Sequence of chain 52.F:
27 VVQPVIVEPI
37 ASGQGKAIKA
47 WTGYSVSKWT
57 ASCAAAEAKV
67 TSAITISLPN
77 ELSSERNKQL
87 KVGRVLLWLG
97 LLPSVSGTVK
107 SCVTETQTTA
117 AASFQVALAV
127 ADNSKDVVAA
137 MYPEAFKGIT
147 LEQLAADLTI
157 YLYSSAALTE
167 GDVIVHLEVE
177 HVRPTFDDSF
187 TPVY

Sequence of chain 18.E:
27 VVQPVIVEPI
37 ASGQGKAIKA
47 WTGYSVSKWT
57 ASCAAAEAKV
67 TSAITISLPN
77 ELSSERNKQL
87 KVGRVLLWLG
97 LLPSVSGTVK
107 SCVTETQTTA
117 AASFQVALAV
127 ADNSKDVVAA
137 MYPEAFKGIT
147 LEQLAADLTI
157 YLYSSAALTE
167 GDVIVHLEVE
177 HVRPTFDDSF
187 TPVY

Binding-site contacts:
Ligand atom C6 contacts residue TRP47 of chain 18.E at 3.9 Å (hydrophobic).
Ligand atom C8 contacts residue TRP47 of chain 18.E at 4.0 Å (hydrophobic).
Ligand atom N9 contacts residue LYS143 of chain 18.E at 3.8 Å.
Ligand atom N1 contacts residue TRP47 of chain 18.E at 3.8 Å.
Ligand atom N6 contacts residue TRP47 of chain 18.E at 4.2 Å.
Ligand atom O4' contacts residue TRP47 of chain 18.E at 4.0 Å.
Ligand atom C5 contacts residue TRP47 of chain 18.E at 4.0 Å (hydrophobic).
Ligand atom C2' contacts residue LYS143 of chain 18.E at 4.5 Å.
Ligand atom OP1 contacts residue LYS45 of chain 52.F at 4.3 Å.
Ligand atom C1' contacts residue GLU140 of chain 18.E at 3.2 Å.
Ligand atom C1' contacts residue LYS143 of chain 18.E at 4.0 Å.
Ligand atom N7 contacts residue LYS143 of chain 18.E at 3.7 Å.
Ligand atom C1' contacts residue TRP47 of chain 18.E at 4.3 Å (hydrophobic).
Ligand atom C2' contacts residue GLU140 of chain 18.E at 3.5 Å.
Ligand atom C4 contacts residue TRP47 of chain 18.E at 3.9 Å (hydrophobic).
Ligand atom N9 contacts residue GLU140 of chain 18.E at 4.1 Å.
Ligand atom N7 contacts residue TRP47 of chain 18.E at 4.0 Å.
Ligand atom C2 contacts residue TRP47 of chain 18.E at 3.8 Å (hydrophobic).
Ligand atom N3 contacts residue TRP47 of chain 18.E at 3.9 Å.
Ligand atom N9 contacts residue TRP47 of chain 18.E at 4.0 Å.
Ligand atom C8 contacts residue GLU140 of chain 18.E at 4.1 Å.
Ligand atom O2' contacts residue GLU140 of chain 18.E at 3.0 Å (salt-bridge).
Ligand atom O4' contacts residue LYS143 of chain 18.E at 4.2 Å.
Ligand atom O4' contacts residue GLU140 of chain 18.E at 4.1 Å.
Ligand atom C8 contacts residue LYS143 of chain 18.E at 2.8 Å.

A protein and the small-molecule ligand that binds it are described below.
Small molecule (SMILES): Nc1ncnc2c1ncn2[C@@H]1O[C@H](COP(=O)=O)[C@@H](O[P](=O)(O)OC[C@H]2O[C@@H](n3ccc(=O)[nH]c3=O)[C@H](O)[C@@H]2O)[C@H]1O